A small-molecule ligand and the protein it binds are described below.
Small molecule (SMILES): CC(=O)Nc1ccc(NC(C)=O)cc1

Sequence of chain 1.B:
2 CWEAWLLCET

Sequence of chain 1.D:
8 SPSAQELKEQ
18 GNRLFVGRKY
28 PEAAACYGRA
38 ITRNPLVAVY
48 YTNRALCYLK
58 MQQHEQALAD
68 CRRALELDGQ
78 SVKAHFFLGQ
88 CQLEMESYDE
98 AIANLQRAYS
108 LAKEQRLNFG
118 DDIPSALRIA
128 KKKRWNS

Binding-site contacts:
Ligand atom CG contacts residue ALA5 of chain 1.B at 3.7 Å (hydrophobic).
Ligand atom CE contacts residue TRP6 of chain 1.B at 3.5 Å (hydrophobic).
Ligand atom CA contacts residue ALA5 of chain 1.B at 4.0 Å (hydrophobic).
Ligand atom CA contacts residue PHE116 of chain 1.D at 3.8 Å (hydrophobic).
Ligand atom CK contacts residue THR11 of chain 1.B at 3.1 Å.
Ligand atom CE contacts residue ASP119 of chain 1.D at 3.5 Å.
Ligand atom CE contacts residue ALA5 of chain 1.B at 3.9 Å (hydrophobic).
Ligand atom NA contacts residue CYS2 of chain 1.B at 3.9 Å.
Ligand atom NB contacts residue PHE116 of chain 1.D at 3.9 Å.
Ligand atom OA contacts residue ALA5 of chain 1.B at 3.9 Å.
Ligand atom OB contacts residue CYS2 of chain 1.B at 3.8 Å.
Ligand atom CH contacts residue ASP119 of chain 1.D at 3.7 Å.
Ligand atom CG contacts residue ASP119 of chain 1.D at 3.6 Å.
Ligand atom OA contacts residue CYS9 of chain 1.B at 3.1 Å.
Ligand atom CD contacts residue TRP6 of chain 1.B at 3.4 Å (hydrophobic).
Ligand atom CB contacts residue PHE116 of chain 1.D at 3.4 Å (hydrophobic).
Ligand atom CF contacts residue ASP119 of chain 1.D at 3.4 Å.
Ligand atom OA contacts residue PHE116 of chain 1.D at 4.5 Å.
Ligand atom CG contacts residue CYS2 of chain 1.B at 3.1 Å (hydrophobic).
Ligand atom CC contacts residue PHE116 of chain 1.D at 4.0 Å (hydrophobic).
Ligand atom OB contacts residue ALA5 of chain 1.B at 3.7 Å.
Ligand atom CJ contacts residue CYS9 of chain 1.B at 2.5 Å (hydrophobic).
Ligand atom CK contacts residue GLU10 of chain 1.B at 4.4 Å.
Ligand atom CF contacts residue ALA5 of chain 1.B at 3.6 Å (hydrophobic).
Ligand atom CJ contacts residue PHE116 of chain 1.D at 4.2 Å (hydrophobic).
Ligand atom NA contacts residue ASP119 of chain 1.D at 2.6 Å (salt-bridge).
Ligand atom CH contacts residue CYS2 of chain 1.B at 1.9 Å (hydrophobic).
Ligand atom CD contacts residue ALA5 of chain 1.B at 4.4 Å (hydrophobic).
Ligand atom NA contacts residue ALA5 of chain 1.B at 3.6 Å.
Ligand atom CC contacts residue CYS9 of chain 1.B at 4.4 Å (hydrophobic).
Ligand atom CK contacts residue CYS9 of chain 1.B at 1.9 Å (hydrophobic).
Ligand atom NB contacts residue CYS9 of chain 1.B at 3.1 Å (h-bond).
Ligand atom NB contacts residue TRP6 of chain 1.B at 4.5 Å.